Sequence of chain 1.L:
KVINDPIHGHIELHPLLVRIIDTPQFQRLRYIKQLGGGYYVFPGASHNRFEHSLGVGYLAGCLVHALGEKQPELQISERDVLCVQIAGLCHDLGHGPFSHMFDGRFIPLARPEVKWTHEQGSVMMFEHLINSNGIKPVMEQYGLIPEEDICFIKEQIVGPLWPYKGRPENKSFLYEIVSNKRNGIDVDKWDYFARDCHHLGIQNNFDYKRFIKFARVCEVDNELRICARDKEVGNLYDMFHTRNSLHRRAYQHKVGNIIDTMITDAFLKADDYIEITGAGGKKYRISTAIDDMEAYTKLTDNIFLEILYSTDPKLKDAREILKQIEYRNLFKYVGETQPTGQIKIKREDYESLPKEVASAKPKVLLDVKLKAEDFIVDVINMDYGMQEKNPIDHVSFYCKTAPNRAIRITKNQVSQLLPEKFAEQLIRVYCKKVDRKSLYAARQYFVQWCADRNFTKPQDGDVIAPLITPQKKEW

Binding-site contacts:
Ligand atom O1A contacts residue ARG58 of chain 1.L at 3.6 Å.
Ligand atom O5' contacts residue ARG58 of chain 1.L at 3.5 Å (salt-bridge).
Ligand atom O2A contacts residue FE1 of chain 1.TC at 1.8 Å.
Ligand atom O1A contacts residue HIS104 of chain 1.L at 3.0 Å (h-bond).
Ligand atom O2A contacts residue ARG58 of chain 1.L at 2.7 Å (salt-bridge).
Ligand atom O2G contacts residue LYS206 of chain 1.L at 2.8 Å (salt-bridge).
Ligand atom C5 contacts residue HIS109 of chain 1.L at 3.5 Å.
Ligand atom C3' contacts residue TYR209 of chain 1.L at 3.4 Å (hydrophobic).
Ligand atom O2A contacts residue HIS100 of chain 1.L at 3.7 Å.
Ligand atom O2A contacts residue ASP205 of chain 1.L at 3.2 Å (salt-bridge).
Ligand atom C6 contacts residue HIS109 of chain 1.L at 3.3 Å.
Ligand atom O1A contacts residue HIS127 of chain 1.L at 2.9 Å (h-bond).
Ligand atom O4' contacts residue ARG58 of chain 1.L at 3.3 Å (salt-bridge).
Ligand atom O5' contacts residue HIS109 of chain 1.L at 3.0 Å (h-bond).
Ligand atom PA contacts residue ARG58 of chain 1.L at 3.4 Å.
Ligand atom O1A contacts residue ASP101 of chain 1.L at 3.2 Å (salt-bridge).
Ligand atom O2B contacts residue ASP205 of chain 1.L at 3.6 Å (salt-bridge).
Ligand atom O1A contacts residue HIS109 of chain 1.L at 3.5 Å (h-bond).
Ligand atom O3' contacts residue ASP213 of chain 1.L at 2.7 Å (salt-bridge).
Ligand atom O2B contacts residue MG1 of chain 1.VC at 2.6 Å.
Ligand atom N1 contacts residue HIS109 of chain 1.L at 3.3 Å.
Ligand atom O3' contacts residue GLN43 of chain 1.L at 3.0 Å (h-bond).
Ligand atom O2G contacts residue MG1 of chain 1.VC at 2.5 Å.
Ligand atom C5' contacts residue TYR209 of chain 1.L at 3.6 Å (hydrophobic).
Ligand atom O3G contacts residue ARG260 of chain 1.L at 3.1 Å (salt-bridge).
Ligand atom PA contacts residue ASP205 of chain 1.L at 3.6 Å.
Ligand atom PA contacts residue MG1 of chain 1.UC at 3.7 Å.
Ligand atom N4 contacts residue GLN269 of chain 1.L at 3.3 Å (h-bond).
Ligand atom C3' contacts residue ASP213 of chain 1.L at 3.4 Å.
Ligand atom O1G contacts residue TYR209 of chain 1.L at 2.4 Å (h-bond).
Ligand atom C2 contacts residue HIS109 of chain 1.L at 3.7 Å.
Ligand atom O4' contacts residue HIS109 of chain 1.L at 3.2 Å.
Ligand atom O1A contacts residue MG1 of chain 1.UC at 3.0 Å.
Ligand atom PA contacts residue FE1 of chain 1.TC at 3.1 Å.
Ligand atom O1G contacts residue ARG260 of chain 1.L at 2.9 Å (salt-bridge).
Ligand atom O3' contacts residue TYR209 of chain 1.L at 3.5 Å.
Ligand atom O1B contacts residue HIS109 of chain 1.L at 3.6 Å.
Ligand atom O2A contacts residue HIS61 of chain 1.L at 3.2 Å (h-bond).
Ligand atom O2A contacts residue ASP101 of chain 1.L at 2.8 Å (salt-bridge).
Ligand atom N3A contacts residue ASP205 of chain 1.L at 2.7 Å (salt-bridge).

A small-molecule ligand and the protein it binds are described below.
Small molecule (SMILES): Nc1ccn([C@H]2C[C@H](O)[C@@H](COP(=O)(O)NP(=O)(O)OP(=O)(O)O)O2)c(=O)n1